Binding-site contacts:
Ligand atom C5 contacts residue ASN247 of chain 2.A at 3.8 Å.
Ligand atom C6 contacts residue SER250 of chain 2.A at 4.2 Å.
Ligand atom O7 contacts residue ASN247 of chain 2.A at 4.3 Å.
Ligand atom C7 contacts residue ASN247 of chain 2.A at 3.5 Å.
Ligand atom O5 contacts residue SER250 of chain 2.A at 3.3 Å (h-bond).
Ligand atom N2 contacts residue ASN247 of chain 2.A at 2.9 Å (h-bond).
Ligand atom C7 contacts residue SER249 of chain 2.A at 4.2 Å.
Ligand atom C4 contacts residue ASN247 of chain 2.A at 4.3 Å.
Ligand atom C8 contacts residue SER249 of chain 2.A at 2.9 Å.
Ligand atom C1 contacts residue SER250 of chain 2.A at 3.9 Å.
Ligand atom C2 contacts residue ASN247 of chain 2.A at 2.5 Å.
Ligand atom C5 contacts residue SER250 of chain 2.A at 3.8 Å.
Ligand atom C1 contacts residue SER249 of chain 2.A at 4.1 Å.
Ligand atom C8 contacts residue ASN247 of chain 2.A at 3.8 Å.
Ligand atom C1 contacts residue ASN247 of chain 2.A at 1.5 Å.
Ligand atom O5 contacts residue ASN247 of chain 2.A at 2.5 Å (h-bond).
Ligand atom C3 contacts residue ASN247 of chain 2.A at 3.8 Å.

This protein binds this small molecule.
Small molecule (SMILES): CC(=O)N[C@@H]1[C@@H](O)[C@H](O)[C@@H](CO)O[C@H]1O

Sequence of chain 2.A:
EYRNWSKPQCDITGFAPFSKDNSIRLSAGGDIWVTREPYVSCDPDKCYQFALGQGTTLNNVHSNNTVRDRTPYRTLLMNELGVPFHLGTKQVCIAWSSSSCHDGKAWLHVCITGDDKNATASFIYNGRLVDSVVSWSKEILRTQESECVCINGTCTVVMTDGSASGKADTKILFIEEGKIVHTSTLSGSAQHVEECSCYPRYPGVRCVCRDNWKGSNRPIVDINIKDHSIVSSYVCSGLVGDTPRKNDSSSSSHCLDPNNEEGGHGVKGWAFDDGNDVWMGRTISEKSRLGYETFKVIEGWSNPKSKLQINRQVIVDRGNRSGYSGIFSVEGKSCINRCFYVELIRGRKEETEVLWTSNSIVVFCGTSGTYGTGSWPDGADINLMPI